Sequence of chain 1.A:
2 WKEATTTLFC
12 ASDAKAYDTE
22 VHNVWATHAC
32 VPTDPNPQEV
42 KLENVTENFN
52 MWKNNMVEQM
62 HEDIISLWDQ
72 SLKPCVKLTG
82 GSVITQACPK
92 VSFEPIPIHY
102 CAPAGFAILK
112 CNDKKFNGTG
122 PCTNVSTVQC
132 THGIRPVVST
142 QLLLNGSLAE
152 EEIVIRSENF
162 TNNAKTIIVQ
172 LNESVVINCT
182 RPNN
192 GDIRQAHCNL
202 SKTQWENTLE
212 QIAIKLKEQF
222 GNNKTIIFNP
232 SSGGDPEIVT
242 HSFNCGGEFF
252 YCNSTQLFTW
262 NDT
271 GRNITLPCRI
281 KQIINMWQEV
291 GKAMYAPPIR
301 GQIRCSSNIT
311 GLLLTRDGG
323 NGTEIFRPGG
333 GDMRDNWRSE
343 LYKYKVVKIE

A small-molecule ligand and the protein it binds are described below.
Small molecule (SMILES): CC(=O)N[C@@H]1[C@@H](O)[C@H](O)[C@@H](CO)O[C@H]1O

Binding-site contacts:
Ligand atom C5 contacts residue ASN308 of chain 1.A at 3.3 Å.
Ligand atom C6 contacts residue ASN308 of chain 1.A at 4.4 Å.
Ligand atom C1 contacts residue ASN308 of chain 1.A at 1.4 Å.
Ligand atom O6 contacts residue GLY147 of chain 1.A at 4.4 Å.
Ligand atom C3 contacts residue ASN308 of chain 1.A at 3.9 Å.
Ligand atom C8 contacts residue VAL177 of chain 1.A at 3.3 Å (hydrophobic).
Ligand atom O6 contacts residue ASN308 of chain 1.A at 4.2 Å.
Ligand atom C2 contacts residue ASN308 of chain 1.A at 2.8 Å.
Ligand atom C8 contacts residue ASN308 of chain 1.A at 3.5 Å.
Ligand atom C7 contacts residue ASN308 of chain 1.A at 3.9 Å.
Ligand atom N2 contacts residue ASN308 of chain 1.A at 3.3 Å (h-bond).
Ligand atom C4 contacts residue ASN308 of chain 1.A at 4.2 Å.
Ligand atom O5 contacts residue ASN308 of chain 1.A at 2.2 Å (h-bond).